Binding-site contacts:
Ligand atom C01 contacts residue LEU24 of chain 2.A at 3.0 Å (hydrophobic).
Ligand atom C10 contacts residue MET102 of chain 2.A at 3.3 Å (hydrophobic).
Ligand atom C14 contacts residue THR165 of chain 2.A at 3.8 Å.
Ligand atom N20 contacts residue LEU152 of chain 2.A at 4.0 Å.
Ligand atom C11 contacts residue MET102 of chain 2.A at 3.2 Å (hydrophobic).
Ligand atom C16 contacts residue GLU149 of chain 2.A at 3.6 Å.
Ligand atom C03 contacts residue GLY105 of chain 2.A at 4.0 Å.
Ligand atom C18 contacts residue GLY30 of chain 2.A at 3.5 Å.
Ligand atom C11 contacts residue GLU100 of chain 2.A at 3.1 Å.
Ligand atom C01 contacts residue GLU106 of chain 2.A at 3.4 Å.
Ligand atom C04 contacts residue LEU24 of chain 2.A at 4.0 Å (hydrophobic).
Ligand atom C06 contacts residue LEU152 of chain 2.A at 4.1 Å (hydrophobic).
Ligand atom C13 contacts residue LEU99 of chain 2.A at 3.9 Å (hydrophobic).
Ligand atom C11 contacts residue ALA45 of chain 2.A at 3.8 Å (hydrophobic).
Ligand atom O23 contacts residue LEU101 of chain 2.A at 3.3 Å.
Ligand atom C06 contacts residue LEU24 of chain 2.A at 4.0 Å (hydrophobic).
Ligand atom C05 contacts residue LEU24 of chain 2.A at 4.0 Å (hydrophobic).
Ligand atom C02 contacts residue LEU24 of chain 2.A at 3.0 Å (hydrophobic).
Ligand atom C02 contacts residue GLU106 of chain 2.A at 3.8 Å.
Ligand atom C16 contacts residue ASN150 of chain 2.A at 3.9 Å.
Ligand atom C17 contacts residue GLY30 of chain 2.A at 3.6 Å.
Ligand atom C17 contacts residue ASN150 of chain 2.A at 3.9 Å.
Ligand atom C11 contacts residue LEU99 of chain 2.A at 4.1 Å (hydrophobic).
Ligand atom C05 contacts residue LEU152 of chain 2.A at 4.2 Å (hydrophobic).
Ligand atom C11 contacts residue LEU101 of chain 2.A at 3.3 Å (hydrophobic).
Ligand atom C10 contacts residue ALA45 of chain 2.A at 3.6 Å (hydrophobic).
Ligand atom O23 contacts residue ALA45 of chain 2.A at 3.7 Å.
Ligand atom C13 contacts residue THR165 of chain 2.A at 3.7 Å.
Ligand atom C03 contacts residue LEU24 of chain 2.A at 4.0 Å (hydrophobic).
Ligand atom N19 contacts residue MET102 of chain 2.A at 4.2 Å.
Ligand atom N22 contacts residue ASN150 of chain 2.A at 2.8 Å (h-bond).
Ligand atom C09 contacts residue ALA45 of chain 2.A at 4.1 Å (hydrophobic).
Ligand atom C08 contacts residue LEU152 of chain 2.A at 4.1 Å (hydrophobic).
Ligand atom C12 contacts residue LEU99 of chain 2.A at 3.6 Å (hydrophobic).
Ligand atom N19 contacts residue LEU152 of chain 2.A at 4.1 Å.
Ligand atom C04 contacts residue GLY105 of chain 2.A at 3.8 Å.
Ligand atom C10 contacts residue LEU101 of chain 2.A at 3.8 Å (hydrophobic).
Ligand atom O23 contacts residue MET102 of chain 2.A at 2.6 Å (h-bond).
Ligand atom C12 contacts residue GLU100 of chain 2.A at 3.4 Å.
Ligand atom C07 contacts residue LEU152 of chain 2.A at 4.0 Å (hydrophobic).

Sequence of chain 2.A:
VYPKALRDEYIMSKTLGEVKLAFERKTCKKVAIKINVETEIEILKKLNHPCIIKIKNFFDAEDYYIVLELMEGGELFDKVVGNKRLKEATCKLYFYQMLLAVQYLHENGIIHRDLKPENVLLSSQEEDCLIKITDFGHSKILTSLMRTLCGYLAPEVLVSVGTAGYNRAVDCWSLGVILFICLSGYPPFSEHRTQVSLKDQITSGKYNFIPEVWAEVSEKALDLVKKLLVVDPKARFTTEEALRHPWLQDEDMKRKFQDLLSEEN

This small molecule binds to this protein.
Small molecule (SMILES): Oc1ccccc1-c1nc(N[C@H]2CCNC2)c2ccccc2n1